Sequence of chain 1.D:
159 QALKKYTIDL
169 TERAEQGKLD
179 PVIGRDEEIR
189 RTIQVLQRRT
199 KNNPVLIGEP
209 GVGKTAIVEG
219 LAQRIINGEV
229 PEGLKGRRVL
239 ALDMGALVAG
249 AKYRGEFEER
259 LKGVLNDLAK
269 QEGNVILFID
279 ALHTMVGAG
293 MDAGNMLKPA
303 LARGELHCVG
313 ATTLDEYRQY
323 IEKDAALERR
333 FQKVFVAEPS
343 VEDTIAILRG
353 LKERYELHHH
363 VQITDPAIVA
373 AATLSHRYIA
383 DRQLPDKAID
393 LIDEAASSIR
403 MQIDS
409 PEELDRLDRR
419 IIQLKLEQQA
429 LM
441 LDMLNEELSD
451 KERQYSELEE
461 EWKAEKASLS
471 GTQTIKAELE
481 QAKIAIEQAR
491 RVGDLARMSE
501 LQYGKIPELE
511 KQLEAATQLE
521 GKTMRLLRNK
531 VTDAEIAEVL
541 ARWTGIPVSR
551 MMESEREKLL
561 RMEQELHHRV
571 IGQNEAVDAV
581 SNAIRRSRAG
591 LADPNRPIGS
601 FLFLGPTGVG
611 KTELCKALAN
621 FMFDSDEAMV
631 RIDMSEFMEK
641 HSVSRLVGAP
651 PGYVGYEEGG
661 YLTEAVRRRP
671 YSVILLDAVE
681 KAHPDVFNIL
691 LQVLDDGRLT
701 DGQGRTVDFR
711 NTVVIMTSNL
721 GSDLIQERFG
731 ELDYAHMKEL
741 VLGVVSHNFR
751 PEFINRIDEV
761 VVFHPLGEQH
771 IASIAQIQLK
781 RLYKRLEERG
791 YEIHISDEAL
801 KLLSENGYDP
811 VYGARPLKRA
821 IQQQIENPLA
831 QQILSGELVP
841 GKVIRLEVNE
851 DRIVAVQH

Binding-site contacts:
Ligand atom O1A contacts residue THR213 of chain 1.E at 3.0 Å (h-bond).
Ligand atom O5' contacts residue THR213 of chain 1.E at 3.4 Å (h-bond).
Ligand atom O2A contacts residue LYS212 of chain 1.E at 2.5 Å (salt-bridge).
Ligand atom O3B contacts residue ARG331 of chain 1.D at 2.6 Å (salt-bridge).
Ligand atom N3 contacts residue ILE391 of chain 1.E at 3.4 Å.
Ligand atom O2B contacts residue GLY209 of chain 1.E at 2.6 Å (h-bond).
Ligand atom O1B contacts residue PRO208 of chain 1.E at 3.3 Å.
Ligand atom O2A contacts residue THR213 of chain 1.E at 2.5 Å (h-bond).
Ligand atom C6 contacts residue VAL180 of chain 1.E at 2.5 Å (hydrophobic).
Ligand atom O1B contacts residue GLY209 of chain 1.E at 3.5 Å (h-bond).
Ligand atom C8 contacts residue GLY211 of chain 1.E at 3.1 Å.
Ligand atom O3A contacts residue ARG331 of chain 1.D at 2.8 Å (salt-bridge).
Ligand atom PA contacts residue THR213 of chain 1.E at 3.4 Å.
Ligand atom O1B contacts residue LYS212 of chain 1.E at 3.0 Å (salt-bridge).
Ligand atom N1 contacts residue ILE349 of chain 1.E at 3.3 Å.
Ligand atom O3B contacts residue PRO208 of chain 1.E at 3.4 Å.
Ligand atom O2' contacts residue ASP388 of chain 1.E at 2.4 Å (salt-bridge).
Ligand atom N7 contacts residue GLY211 of chain 1.E at 3.3 Å (h-bond).
Ligand atom O2B contacts residue PRO208 of chain 1.E at 3.3 Å.
Ligand atom O1A contacts residue ARG331 of chain 1.D at 2.7 Å (salt-bridge).
Ligand atom N6 contacts residue VAL180 of chain 1.E at 1.4 Å.
Ligand atom O3G contacts residue PRO208 of chain 1.E at 3.2 Å.
Ligand atom O5' contacts residue GLY211 of chain 1.E at 3.3 Å.
Ligand atom C5 contacts residue ALA214 of chain 1.E at 2.7 Å (hydrophobic).
Ligand atom PA contacts residue ARG331 of chain 1.D at 3.2 Å.
Ligand atom O3A contacts residue GLY211 of chain 1.E at 3.3 Å.
Ligand atom C4 contacts residue ALA214 of chain 1.E at 3.3 Å (hydrophobic).
Ligand atom N3 contacts residue PRO387 of chain 1.E at 3.3 Å.
Ligand atom O2G contacts residue LYS212 of chain 1.E at 2.9 Å (salt-bridge).
Ligand atom O4' contacts residue GLY211 of chain 1.E at 3.2 Å.
Ligand atom C5 contacts residue VAL180 of chain 1.E at 3.2 Å (hydrophobic).
Ligand atom O5' contacts residue ALA214 of chain 1.E at 3.0 Å (h-bond).
Ligand atom C5' contacts residue ALA214 of chain 1.E at 3.5 Å (hydrophobic).
Ligand atom N7 contacts residue VAL180 of chain 1.E at 3.4 Å.
Ligand atom C8 contacts residue ALA214 of chain 1.E at 1.6 Å (hydrophobic).
Ligand atom N9 contacts residue ALA214 of chain 1.E at 2.8 Å.
Ligand atom O1B contacts residue GLY211 of chain 1.E at 3.1 Å (h-bond).
Ligand atom C4' contacts residue ARG331 of chain 1.D at 3.4 Å.
Ligand atom N7 contacts residue ALA214 of chain 1.E at 1.4 Å.
Ligand atom O2A contacts residue GLY211 of chain 1.E at 3.1 Å.

Sequence of chain 1.E:
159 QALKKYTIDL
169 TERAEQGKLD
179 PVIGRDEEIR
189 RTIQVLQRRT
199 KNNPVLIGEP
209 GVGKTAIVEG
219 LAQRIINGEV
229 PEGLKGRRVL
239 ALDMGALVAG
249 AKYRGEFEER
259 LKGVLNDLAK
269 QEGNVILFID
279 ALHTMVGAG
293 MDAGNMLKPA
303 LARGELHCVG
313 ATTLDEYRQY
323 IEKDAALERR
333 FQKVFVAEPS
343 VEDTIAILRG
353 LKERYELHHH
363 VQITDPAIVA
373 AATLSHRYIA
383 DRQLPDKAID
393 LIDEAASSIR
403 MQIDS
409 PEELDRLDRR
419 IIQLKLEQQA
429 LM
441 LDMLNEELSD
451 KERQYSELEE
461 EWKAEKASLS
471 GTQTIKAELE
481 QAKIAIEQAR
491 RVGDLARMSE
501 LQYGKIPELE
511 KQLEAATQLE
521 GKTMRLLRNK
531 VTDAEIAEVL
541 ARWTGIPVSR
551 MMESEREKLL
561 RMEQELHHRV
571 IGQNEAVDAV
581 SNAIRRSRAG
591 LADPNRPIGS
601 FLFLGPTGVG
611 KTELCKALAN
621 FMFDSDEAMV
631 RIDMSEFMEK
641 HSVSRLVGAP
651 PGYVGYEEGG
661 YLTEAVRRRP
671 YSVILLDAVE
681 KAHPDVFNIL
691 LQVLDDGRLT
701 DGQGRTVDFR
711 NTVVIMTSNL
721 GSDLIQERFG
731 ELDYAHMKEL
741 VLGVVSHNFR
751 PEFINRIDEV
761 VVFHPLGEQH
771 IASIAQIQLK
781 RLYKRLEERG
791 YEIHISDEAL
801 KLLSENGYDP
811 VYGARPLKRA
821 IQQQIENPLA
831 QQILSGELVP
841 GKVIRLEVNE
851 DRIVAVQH

A protein and the small-molecule ligand that binds it are described below.
Small molecule (SMILES): Nc1ncnc2c1ncn2[C@@H]1O[C@H](COP(=O)(O)OP(=O)(O)OP(O)(O)=S)[C@@H](O)[C@H]1O